Binding-site contacts:
Ligand atom C4 contacts residue LEU239 of chain 1.A at 3.6 Å (hydrophobic).
Ligand atom C21 contacts residue ALA231 of chain 1.A at 3.3 Å (hydrophobic).
Ligand atom F1 contacts residue GLN218 of chain 1.A at 3.1 Å.
Ligand atom C3 contacts residue LEU239 of chain 1.A at 3.7 Å (hydrophobic).
Ligand atom C12 contacts residue ALA55 of chain 1.A at 3.7 Å (hydrophobic).
Ligand atom C15 contacts residue ILE62 of chain 1.A at 3.6 Å (hydrophobic).
Ligand atom C1 contacts residue MET92 of chain 1.A at 3.8 Å (hydrophobic).
Ligand atom C20 contacts residue ILE62 of chain 1.A at 3.6 Å (hydrophobic).
Ligand atom O contacts residue LEU217 of chain 1.A at 3.4 Å.
Ligand atom C9 contacts residue PHE240 of chain 1.A at 3.7 Å (hydrophobic).
Ligand atom CL contacts residue LEU58 of chain 1.A at 3.6 Å.
Ligand atom C15 contacts residue PHE240 of chain 1.A at 3.7 Å (hydrophobic).
Ligand atom O1 contacts residue ALA231 of chain 1.A at 2.8 Å (h-bond).
Ligand atom C1 contacts residue LYS88 of chain 1.A at 3.7 Å.
Ligand atom CL contacts residue MET92 of chain 1.A at 3.6 Å.
Ligand atom O2 contacts residue ALA231 of chain 1.A at 3.1 Å (h-bond).
Ligand atom O1 contacts residue GLN63 of chain 1.A at 2.7 Å (h-bond).
Ligand atom F contacts residue LEU235 of chain 1.A at 3.5 Å.
Ligand atom C10 contacts residue PHE240 of chain 1.A at 3.6 Å (hydrophobic).
Ligand atom F3 contacts residue GLN221 of chain 1.A at 3.6 Å.
Ligand atom N contacts residue PHE240 of chain 1.A at 3.5 Å.
Ligand atom F2 contacts residue LEU239 of chain 1.A at 3.6 Å.
Ligand atom C13 contacts residue THR59 of chain 1.A at 3.8 Å.
Ligand atom O contacts residue VAL214 of chain 1.A at 3.7 Å.
Ligand atom C contacts residue LYS88 of chain 1.A at 3.7 Å.
Ligand atom F4 contacts residue LEU239 of chain 1.A at 3.6 Å.
Ligand atom F contacts residue ILE62 of chain 1.A at 3.4 Å.
Ligand atom F1 contacts residue LEU217 of chain 1.A at 3.4 Å.
Ligand atom C12 contacts residue THR59 of chain 1.A at 3.2 Å.
Ligand atom F4 contacts residue LEU235 of chain 1.A at 3.5 Å.
Ligand atom O1 contacts residue ALA230 of chain 1.A at 3.4 Å.
Ligand atom C17 contacts residue TYR236 of chain 1.A at 3.8 Å (hydrophobic).
Ligand atom C5 contacts residue ILE62 of chain 1.A at 3.8 Å (hydrophobic).
Ligand atom C contacts residue LEU87 of chain 1.A at 3.6 Å (hydrophobic).
Ligand atom C21 contacts residue ALA230 of chain 1.A at 3.8 Å (hydrophobic).
Ligand atom O2 contacts residue ALA230 of chain 1.A at 3.8 Å.
Ligand atom C4 contacts residue ILE62 of chain 1.A at 3.8 Å (hydrophobic).
Ligand atom C2 contacts residue LEU239 of chain 1.A at 3.6 Å (hydrophobic).
Ligand atom O2 contacts residue PHE232 of chain 1.A at 2.9 Å (h-bond).
Ligand atom CL contacts residue THR59 of chain 1.A at 3.7 Å.

Sequence of chain 1.A:
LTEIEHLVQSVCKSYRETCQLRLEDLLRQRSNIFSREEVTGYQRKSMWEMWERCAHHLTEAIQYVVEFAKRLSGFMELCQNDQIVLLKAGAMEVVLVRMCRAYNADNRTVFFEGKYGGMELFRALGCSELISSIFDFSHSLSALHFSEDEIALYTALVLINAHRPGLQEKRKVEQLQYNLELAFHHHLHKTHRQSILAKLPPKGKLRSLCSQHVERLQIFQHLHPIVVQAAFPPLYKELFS

The small molecule below binds the protein below.
Small molecule (SMILES): O=C(O)c1ccc(-c2nn(C(=O)c3c(Cl)cccc3C(F)(F)F)c3cccc(F)c23)c(F)c1